Sequence of chain 1.D:
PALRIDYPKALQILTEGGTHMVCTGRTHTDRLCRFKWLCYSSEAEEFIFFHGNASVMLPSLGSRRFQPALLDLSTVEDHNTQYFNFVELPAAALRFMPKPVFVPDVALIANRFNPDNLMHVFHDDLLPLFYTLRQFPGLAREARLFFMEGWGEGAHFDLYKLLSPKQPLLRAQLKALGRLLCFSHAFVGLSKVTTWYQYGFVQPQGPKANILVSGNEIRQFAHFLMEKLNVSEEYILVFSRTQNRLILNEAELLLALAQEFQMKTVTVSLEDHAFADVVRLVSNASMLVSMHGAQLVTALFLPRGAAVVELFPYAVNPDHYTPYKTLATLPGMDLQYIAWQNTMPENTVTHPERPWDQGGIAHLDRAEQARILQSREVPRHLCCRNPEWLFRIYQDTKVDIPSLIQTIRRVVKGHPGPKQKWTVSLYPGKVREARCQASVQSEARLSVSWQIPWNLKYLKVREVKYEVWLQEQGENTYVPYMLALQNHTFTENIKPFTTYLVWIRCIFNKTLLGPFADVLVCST

Binding-site contacts:
Ligand atom O6 contacts residue ALA499 of chain 1.D at 4.2 Å.
Ligand atom N2 contacts residue ASN502 of chain 1.D at 2.9 Å (h-bond).
Ligand atom O5 contacts residue ASN502 of chain 1.D at 2.3 Å (h-bond).
Ligand atom C5 contacts residue GLN501 of chain 1.D at 4.2 Å.
Ligand atom C1 contacts residue ASN502 of chain 1.D at 1.4 Å.
Ligand atom C2 contacts residue ASN502 of chain 1.D at 2.5 Å.
Ligand atom C7 contacts residue ASN502 of chain 1.D at 3.1 Å.
Ligand atom O6 contacts residue GLN501 of chain 1.D at 2.8 Å (h-bond).
Ligand atom O5 contacts residue GLN501 of chain 1.D at 3.5 Å (h-bond).
Ligand atom C8 contacts residue ASN502 of chain 1.D at 4.3 Å.
Ligand atom C1 contacts residue GLN501 of chain 1.D at 4.3 Å.
Ligand atom C4 contacts residue ASN502 of chain 1.D at 4.2 Å.
Ligand atom O5 contacts residue LEU500 of chain 1.D at 4.3 Å.
Ligand atom C6 contacts residue GLN501 of chain 1.D at 3.9 Å.
Ligand atom O6 contacts residue LEU500 of chain 1.D at 3.3 Å.
Ligand atom C6 contacts residue LEU500 of chain 1.D at 4.3 Å (hydrophobic).
Ligand atom O7 contacts residue ASN502 of chain 1.D at 2.9 Å (h-bond).
Ligand atom C3 contacts residue ASN502 of chain 1.D at 3.8 Å.
Ligand atom C5 contacts residue LEU500 of chain 1.D at 4.2 Å (hydrophobic).
Ligand atom C5 contacts residue ASN502 of chain 1.D at 3.6 Å.

This protein binds this small molecule.
Small molecule (SMILES): CC(=O)N[C@@H]1[C@@H](O)[C@H](O)[C@@H](CO)O[C@H]1O